Sequence of chain 1.H:
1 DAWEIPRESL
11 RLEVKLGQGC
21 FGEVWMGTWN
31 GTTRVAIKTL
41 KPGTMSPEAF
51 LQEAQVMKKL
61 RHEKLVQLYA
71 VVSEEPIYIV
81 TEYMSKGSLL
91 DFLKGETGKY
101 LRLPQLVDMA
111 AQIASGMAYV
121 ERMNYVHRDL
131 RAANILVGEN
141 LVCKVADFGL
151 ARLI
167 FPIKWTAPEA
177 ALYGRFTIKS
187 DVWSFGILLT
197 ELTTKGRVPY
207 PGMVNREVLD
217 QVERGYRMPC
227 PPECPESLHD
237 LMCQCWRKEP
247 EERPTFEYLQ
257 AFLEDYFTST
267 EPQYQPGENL

This small molecule binds to this protein.
Small molecule (SMILES): CCC(=O)Nc1ccccc1Nc1nc(Nc2ccc(N3CCN(C)CC3)cc2)ncc1C(=O)Nc1c(C)cccc1Cl

Binding-site contacts:
Ligand atom N7 contacts residue LEU136 of chain 1.H at 3.5 Å.
Ligand atom C10 contacts residue MET84 of chain 1.H at 3.4 Å (hydrophobic).
Ligand atom C23 contacts residue ASN134 of chain 1.H at 3.4 Å.
Ligand atom CL1 contacts residue ALA146 of chain 1.H at 3.6 Å.
Ligand atom C16 contacts residue VAL24 of chain 1.H at 3.5 Å (hydrophobic).
Ligand atom C31 contacts residue ALA36 of chain 1.H at 3.4 Å (hydrophobic).
Ligand atom C33 contacts residue GLY87 of chain 1.H at 3.7 Å.
Ligand atom C6 contacts residue LEU16 of chain 1.H at 3.5 Å (hydrophobic).
Ligand atom N6 contacts residue VAL24 of chain 1.H at 3.7 Å.
Ligand atom C32 contacts residue MET84 of chain 1.H at 3.2 Å (hydrophobic).
Ligand atom C27 contacts residue LYS38 of chain 1.H at 3.6 Å.
Ligand atom C25 contacts residue THR81 of chain 1.H at 3.1 Å.
Ligand atom C23 contacts residue CYS20 of chain 1.H at 1.8 Å (hydrophobic).
Ligand atom C31 contacts residue LYS38 of chain 1.H at 3.6 Å.
Ligand atom C10 contacts residue GLY87 of chain 1.H at 3.4 Å.
Ligand atom C26 contacts residue THR81 of chain 1.H at 3.1 Å.
Ligand atom C11 contacts residue LEU16 of chain 1.H at 3.6 Å (hydrophobic).
Ligand atom C22 contacts residue CYS20 of chain 1.H at 2.8 Å (hydrophobic).
Ligand atom N5 contacts residue MET84 of chain 1.H at 3.5 Å (h-bond).
Ligand atom N4 contacts residue LEU16 of chain 1.H at 3.7 Å.
Ligand atom O2 contacts residue GLY19 of chain 1.H at 3.1 Å.
Ligand atom C32 contacts residue TYR83 of chain 1.H at 3.7 Å (hydrophobic).
Ligand atom C12 contacts residue ALA36 of chain 1.H at 3.5 Å (hydrophobic).
Ligand atom C18 contacts residue GLN18 of chain 1.H at 3.7 Å.
Ligand atom CL1 contacts residue LEU136 of chain 1.H at 3.4 Å.
Ligand atom C12 contacts residue LEU136 of chain 1.H at 3.7 Å (hydrophobic).
Ligand atom C9 contacts residue GLY87 of chain 1.H at 3.7 Å.
Ligand atom C27 contacts residue THR81 of chain 1.H at 3.5 Å.
Ligand atom C28 contacts residue THR81 of chain 1.H at 3.6 Å.
Ligand atom N9 contacts residue THR81 of chain 1.H at 3.1 Å (h-bond).
Ligand atom C21 contacts residue CYS20 of chain 1.H at 3.4 Å (hydrophobic).
Ligand atom C14 contacts residue VAL24 of chain 1.H at 3.7 Å (hydrophobic).
Ligand atom N4 contacts residue MET84 of chain 1.H at 2.7 Å (h-bond).
Ligand atom C31 contacts residue THR81 of chain 1.H at 3.3 Å.
Ligand atom C13 contacts residue LEU136 of chain 1.H at 3.5 Å (hydrophobic).
Ligand atom CL1 contacts residue VAL66 of chain 1.H at 3.6 Å.
Ligand atom C11 contacts residue MET84 of chain 1.H at 3.7 Å (hydrophobic).
Ligand atom C32 contacts residue GLY87 of chain 1.H at 3.4 Å.
Ligand atom C24 contacts residue LEU136 of chain 1.H at 3.7 Å (hydrophobic).
Ligand atom O2 contacts residue CYS20 of chain 1.H at 2.9 Å (h-bond).